Sequence of chain 5.A:
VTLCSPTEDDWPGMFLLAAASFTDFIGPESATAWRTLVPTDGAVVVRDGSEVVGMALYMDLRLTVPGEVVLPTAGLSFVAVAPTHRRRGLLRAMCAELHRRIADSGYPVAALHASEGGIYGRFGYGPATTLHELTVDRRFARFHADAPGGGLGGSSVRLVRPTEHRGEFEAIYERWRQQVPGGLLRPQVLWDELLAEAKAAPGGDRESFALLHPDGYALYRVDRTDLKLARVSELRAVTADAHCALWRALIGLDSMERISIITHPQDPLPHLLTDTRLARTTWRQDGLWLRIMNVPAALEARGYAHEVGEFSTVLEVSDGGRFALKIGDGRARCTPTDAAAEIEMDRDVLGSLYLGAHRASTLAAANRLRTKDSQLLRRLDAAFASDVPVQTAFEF

Binding-site contacts:
Ligand atom C20 contacts residue TRP56 of chain 5.A at 3.7 Å (hydrophobic).
Ligand atom C4 contacts residue SER103 of chain 5.A at 3.2 Å.
Ligand atom C14 contacts residue PHE422 of chain 5.A at 3.4 Å (hydrophobic).
Ligand atom C19 contacts residue SER103 of chain 5.A at 4.0 Å.
Ligand atom C3 contacts residue SER103 of chain 5.A at 3.4 Å.
Ligand atom C15 contacts residue PHE422 of chain 5.A at 3.4 Å (hydrophobic).
Ligand atom C20 contacts residue ALA53 of chain 5.A at 3.6 Å (hydrophobic).
Ligand atom C18 contacts residue TRP56 of chain 5.A at 3.4 Å (hydrophobic).
Ligand atom C11 contacts residue ASP46 of chain 5.A at 3.9 Å.
Ligand atom C2 contacts residue VAL60 of chain 5.A at 4.1 Å (hydrophobic).
Ligand atom C1 contacts residue TRP56 of chain 5.A at 3.8 Å (hydrophobic).
Ligand atom C13 contacts residue PHE44 of chain 5.A at 3.9 Å (hydrophobic).
Ligand atom CL1 contacts residue TRP33 of chain 5.A at 3.6 Å.
Ligand atom C17 contacts residue TRP56 of chain 5.A at 3.4 Å (hydrophobic).
Ligand atom C3 contacts residue MET85 of chain 5.A at 3.7 Å (hydrophobic).
Ligand atom C11 contacts residue PHE44 of chain 5.A at 3.8 Å (hydrophobic).
Ligand atom C6 contacts residue TRP56 of chain 5.A at 4.0 Å (hydrophobic).
Ligand atom CL1 contacts residue ARG57 of chain 5.A at 3.7 Å.
Ligand atom C1 contacts residue ALA53 of chain 5.A at 4.1 Å (hydrophobic).
Ligand atom C5 contacts residue TRP56 of chain 5.A at 3.6 Å (hydrophobic).
Ligand atom O1 contacts residue PHE104 of chain 5.A at 3.5 Å.
Ligand atom C8 contacts residue SER52 of chain 5.A at 4.0 Å.
Ligand atom C18 contacts residue PHE422 of chain 5.A at 4.0 Å (hydrophobic).
Ligand atom C9 contacts residue ASP46 of chain 5.A at 3.9 Å.
Ligand atom C9 contacts residue PHE47 of chain 5.A at 4.0 Å (hydrophobic).
Ligand atom CL1 contacts residue LEU83 of chain 5.A at 4.0 Å.
Ligand atom C4 contacts residue TRP56 of chain 5.A at 3.6 Å (hydrophobic).
Ligand atom C2 contacts residue LEU83 of chain 5.A at 3.7 Å (hydrophobic).
Ligand atom C10 contacts residue ASP46 of chain 5.A at 3.2 Å.
Ligand atom C8 contacts residue PHE47 of chain 5.A at 4.0 Å (hydrophobic).
Ligand atom C3 contacts residue TRP56 of chain 5.A at 3.7 Å (hydrophobic).
Ligand atom C19 contacts residue PHE422 of chain 5.A at 3.1 Å (hydrophobic).
Ligand atom C10 contacts residue PHE47 of chain 5.A at 3.5 Å (hydrophobic).
Ligand atom C5 contacts residue PHE104 of chain 5.A at 3.6 Å (hydrophobic).
Ligand atom C2 contacts residue TRP56 of chain 5.A at 3.8 Å (hydrophobic).
Ligand atom C1 contacts residue PHE104 of chain 5.A at 4.0 Å (hydrophobic).
Ligand atom C20 contacts residue PHE104 of chain 5.A at 3.4 Å (hydrophobic).
Ligand atom CL1 contacts residue ALA53 of chain 5.A at 3.6 Å.
Ligand atom C6 contacts residue PHE104 of chain 5.A at 3.9 Å (hydrophobic).
Ligand atom C3 contacts residue LEU83 of chain 5.A at 3.9 Å (hydrophobic).

A protein and the small-molecule ligand that binds it are described below.
Small molecule (SMILES): Clc1cccc(COc2ccccc2CNCc2cccnc2)c1